Sequence of chain 1.A:
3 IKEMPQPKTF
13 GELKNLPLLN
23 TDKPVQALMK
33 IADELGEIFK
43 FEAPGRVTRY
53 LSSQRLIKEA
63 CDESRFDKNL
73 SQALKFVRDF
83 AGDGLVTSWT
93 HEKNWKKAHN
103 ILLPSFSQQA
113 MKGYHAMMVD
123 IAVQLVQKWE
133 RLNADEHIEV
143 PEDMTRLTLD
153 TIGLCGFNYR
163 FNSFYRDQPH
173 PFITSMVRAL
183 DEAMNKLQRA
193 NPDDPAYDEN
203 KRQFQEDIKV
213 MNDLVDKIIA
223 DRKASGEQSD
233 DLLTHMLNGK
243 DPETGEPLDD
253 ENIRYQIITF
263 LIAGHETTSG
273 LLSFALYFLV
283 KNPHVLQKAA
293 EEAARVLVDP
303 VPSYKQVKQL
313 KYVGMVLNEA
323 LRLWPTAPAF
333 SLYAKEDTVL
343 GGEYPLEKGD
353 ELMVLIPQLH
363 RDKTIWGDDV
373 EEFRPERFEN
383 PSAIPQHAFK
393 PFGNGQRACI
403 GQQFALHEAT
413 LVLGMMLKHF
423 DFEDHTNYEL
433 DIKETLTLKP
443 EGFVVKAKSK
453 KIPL

Binding-site contacts:
Ligand atom C11 contacts residue PHE332 of chain 1.A at 3.6 Å (hydrophobic).
Ligand atom C01 contacts residue THR328 of chain 1.A at 3.6 Å.
Ligand atom C07 contacts residue GLY395 of chain 1.A at 3.5 Å.
Ligand atom N37 contacts residue CYS401 of chain 1.A at 3.0 Å (h-bond).
Ligand atom C29 contacts residue CYS401 of chain 1.A at 3.5 Å (hydrophobic).
Ligand atom O contacts residue THR269 of chain 1.A at 3.5 Å.
Ligand atom C40 contacts residue PHE394 of chain 1.A at 3.7 Å (hydrophobic).
Ligand atom O13 contacts residue LYS70 of chain 1.A at 2.8 Å (salt-bridge).
Ligand atom C30 contacts residue CYS401 of chain 1.A at 3.5 Å (hydrophobic).
Ligand atom C20 contacts residue ALA265 of chain 1.A at 3.6 Å (hydrophobic).
Ligand atom C34 contacts residue LEU87 of chain 1.A at 3.6 Å (hydrophobic).
Ligand atom C04 contacts residue PRO393 of chain 1.A at 3.5 Å (hydrophobic).
Ligand atom O12 contacts residue PHE332 of chain 1.A at 3.3 Å.
Ligand atom C40 contacts residue THR269 of chain 1.A at 3.4 Å.
Ligand atom C39 contacts residue PHE108 of chain 1.A at 3.1 Å (hydrophobic).
Ligand atom C16 contacts residue THR269 of chain 1.A at 3.0 Å.
Ligand atom C07 contacts residue PHE394 of chain 1.A at 3.7 Å (hydrophobic).
Ligand atom O36 contacts residue LEU87 of chain 1.A at 3.3 Å (h-bond).
Ligand atom O35 contacts residue TRP97 of chain 1.A at 2.8 Å (h-bond).
Ligand atom N24 contacts residue CYS401 of chain 1.A at 3.3 Å (h-bond).
Ligand atom C21 contacts residue ALA265 of chain 1.A at 3.5 Å (hydrophobic).
Ligand atom C28 contacts residue CYS401 of chain 1.A at 3.6 Å (hydrophobic).
Ligand atom MO contacts residue CYS401 of chain 1.A at 2.8 Å.
Ligand atom O contacts residue SYN1 of chain 1.E at 3.4 Å.
Ligand atom C34 contacts residue TRP97 of chain 1.A at 3.5 Å (hydrophobic).
Ligand atom C15 contacts residue THR269 of chain 1.A at 3.3 Å.
Ligand atom N14 contacts residue CYS401 of chain 1.A at 3.2 Å (h-bond).
Ligand atom C42 contacts residue PHE394 of chain 1.A at 3.5 Å (hydrophobic).
Ligand atom O36 contacts residue TRP97 of chain 1.A at 3.6 Å (h-bond).
Ligand atom C07 contacts residue PRO393 of chain 1.A at 3.5 Å (hydrophobic).
Ligand atom C26 contacts residue ILE402 of chain 1.A at 3.5 Å (hydrophobic).
Ligand atom N31 contacts residue CYS401 of chain 1.A at 3.2 Å.
Ligand atom C33 contacts residue ALA400 of chain 1.A at 3.6 Å (hydrophobic).
Ligand atom C02 contacts residue PHE394 of chain 1.A at 3.6 Å (hydrophobic).
Ligand atom O36 contacts residue ARG399 of chain 1.A at 2.8 Å (salt-bridge).
Ligand atom C01 contacts residue PRO393 of chain 1.A at 3.5 Å (hydrophobic).
Ligand atom C41 contacts residue THR269 of chain 1.A at 3.5 Å.
Ligand atom C42 contacts residue ALA407 of chain 1.A at 3.5 Å (hydrophobic).
Ligand atom C17 contacts residue THR269 of chain 1.A at 3.6 Å.
Ligand atom C11 contacts residue LYS70 of chain 1.A at 3.3 Å.

A small-molecule ligand and the protein it binds are described below.
Small molecule (SMILES): CCC1=C(C)C2=N3->[Mo]45(=O)<-N6=C(C=c7c(CCC(=O)O)c(C)c(n74)=C2)C(CCC(=O)O)=C(C)C6=Cc2c(CC)c(C)c(n25)C=C13